Binding-site contacts:
Ligand atom C2 contacts residue ARG136 of chain 3.A at 4.4 Å.
Ligand atom O5 contacts residue PRO127 of chain 3.C at 4.3 Å.
Ligand atom C3 contacts residue ARG136 of chain 3.A at 3.6 Å.
Ligand atom C1 contacts residue SER244 of chain 3.A at 4.0 Å.
Ligand atom C4 contacts residue PRO127 of chain 3.C at 3.4 Å (hydrophobic).
Ligand atom O6 contacts residue GLN117 of chain 3.C at 3.4 Å (h-bond).
Ligand atom C2 contacts residue SER244 of chain 3.A at 3.3 Å.
Ligand atom O5 contacts residue SER244 of chain 3.A at 3.5 Å (h-bond).
Ligand atom O6 contacts residue ILE247 of chain 3.A at 4.1 Å.
Ligand atom C1 contacts residue ARG136 of chain 3.A at 3.9 Å.
Ligand atom C4 contacts residue GLN117 of chain 3.C at 4.1 Å.
Ligand atom C4 contacts residue ARG136 of chain 3.A at 2.9 Å.
Ligand atom C3 contacts residue GLN117 of chain 3.C at 3.4 Å.
Ligand atom C3 contacts residue SER244 of chain 3.A at 4.2 Å.
Ligand atom C3 contacts residue PRO127 of chain 3.C at 3.9 Å (hydrophobic).
Ligand atom O6 contacts residue ASN137 of chain 3.A at 3.5 Å (h-bond).
Ligand atom O6 contacts residue ARG136 of chain 3.A at 3.2 Å (salt-bridge).
Ligand atom C1 contacts residue ILE247 of chain 3.A at 4.4 Å (hydrophobic).

Sequence of chain 3.A:
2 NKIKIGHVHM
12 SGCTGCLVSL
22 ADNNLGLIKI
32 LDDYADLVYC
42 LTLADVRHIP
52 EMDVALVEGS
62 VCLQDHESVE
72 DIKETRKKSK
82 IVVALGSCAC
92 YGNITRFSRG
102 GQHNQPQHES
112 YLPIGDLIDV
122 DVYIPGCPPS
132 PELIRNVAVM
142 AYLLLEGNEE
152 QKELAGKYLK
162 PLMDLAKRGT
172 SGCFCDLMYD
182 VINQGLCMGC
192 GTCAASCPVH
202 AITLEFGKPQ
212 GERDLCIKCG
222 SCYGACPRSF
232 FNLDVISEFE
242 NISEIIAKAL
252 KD

Sequence of chain 3.C:
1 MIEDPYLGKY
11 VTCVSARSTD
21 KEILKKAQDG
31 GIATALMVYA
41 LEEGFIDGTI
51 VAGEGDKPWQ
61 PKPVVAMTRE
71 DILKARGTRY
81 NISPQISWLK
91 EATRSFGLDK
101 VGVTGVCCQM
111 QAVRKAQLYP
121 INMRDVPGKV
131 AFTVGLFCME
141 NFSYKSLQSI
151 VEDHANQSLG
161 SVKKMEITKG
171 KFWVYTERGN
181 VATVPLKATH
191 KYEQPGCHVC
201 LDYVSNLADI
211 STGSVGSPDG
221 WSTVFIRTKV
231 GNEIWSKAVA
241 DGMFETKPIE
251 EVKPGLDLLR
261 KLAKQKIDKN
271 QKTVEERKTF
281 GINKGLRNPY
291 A

The small molecule below binds the protein below.
Small molecule (SMILES): C[C@@H](O)[C@@H](C)O